Sequence of chain 1.B:
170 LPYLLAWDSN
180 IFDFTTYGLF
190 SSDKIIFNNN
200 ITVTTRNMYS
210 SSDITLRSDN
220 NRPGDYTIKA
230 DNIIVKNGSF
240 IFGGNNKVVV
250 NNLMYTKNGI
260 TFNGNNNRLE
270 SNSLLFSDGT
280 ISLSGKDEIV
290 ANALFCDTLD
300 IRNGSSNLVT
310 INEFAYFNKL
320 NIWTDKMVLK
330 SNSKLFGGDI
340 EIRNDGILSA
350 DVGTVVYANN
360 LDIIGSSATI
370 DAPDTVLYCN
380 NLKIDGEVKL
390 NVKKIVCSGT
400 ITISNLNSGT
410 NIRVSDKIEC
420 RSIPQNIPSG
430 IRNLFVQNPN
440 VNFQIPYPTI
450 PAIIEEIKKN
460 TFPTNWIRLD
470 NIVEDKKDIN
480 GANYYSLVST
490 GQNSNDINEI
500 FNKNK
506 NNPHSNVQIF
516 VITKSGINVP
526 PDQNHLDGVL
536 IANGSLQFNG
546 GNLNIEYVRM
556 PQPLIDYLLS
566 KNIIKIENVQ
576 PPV

This small molecule binds to this protein.
Small molecule (SMILES): O=C(O)CO

Binding-site contacts:
Ligand atom CA contacts residue CYS295 of chain 1.B at 3.8 Å (hydrophobic).
Ligand atom OXT contacts residue PHE316 of chain 1.B at 3.5 Å.
Ligand atom CA contacts residue PHE294 of chain 1.B at 4.0 Å (hydrophobic).
Ligand atom O2 contacts residue EDO1 of chain 1.I at 2.3 Å (h-bond).
Ligand atom OXT contacts residue CYS295 of chain 1.B at 2.6 Å (h-bond).
Ligand atom O2 contacts residue PHE275 of chain 1.B at 4.0 Å.
Ligand atom OXT contacts residue ASP296 of chain 1.B at 4.3 Å.
Ligand atom O2 contacts residue CYS295 of chain 1.B at 4.2 Å.
Ligand atom C contacts residue CYS295 of chain 1.B at 3.6 Å (hydrophobic).
Ligand atom CA contacts residue EDO1 of chain 1.I at 3.0 Å.
Ligand atom CA contacts residue TYR315 of chain 1.B at 3.7 Å (hydrophobic).
Ligand atom C contacts residue ASN317 of chain 1.B at 4.3 Å.
Ligand atom O contacts residue ASN317 of chain 1.B at 4.0 Å.
Ligand atom C contacts residue PHE316 of chain 1.B at 4.4 Å (hydrophobic).
Ligand atom C contacts residue EDO1 of chain 1.I at 3.4 Å.
Ligand atom C contacts residue TYR315 of chain 1.B at 3.9 Å (hydrophobic).
Ligand atom O contacts residue TYR315 of chain 1.B at 3.9 Å.
Ligand atom O contacts residue EDO1 of chain 1.I at 3.0 Å.
Ligand atom OXT contacts residue TYR315 of chain 1.B at 4.0 Å.
Ligand atom O2 contacts residue PHE294 of chain 1.B at 3.9 Å.
Ligand atom OXT contacts residue ASN317 of chain 1.B at 3.4 Å (h-bond).